The small molecule below binds the protein below.
Small molecule (SMILES): CC(=O)N[C@@H]1[C@@H](O)[C@H](O)[C@@H](CO)O[C@H]1O

Binding-site contacts:
Ligand atom C7 contacts residue ASN38 of chain 1.E at 4.1 Å.
Ligand atom C5 contacts residue ASN38 of chain 1.E at 3.7 Å.
Ligand atom O7 contacts residue ALA39 of chain 1.E at 4.1 Å.
Ligand atom C6 contacts residue THR24 of chain 1.E at 2.5 Å.
Ligand atom C6 contacts residue ALA39 of chain 1.E at 4.3 Å (hydrophobic).
Ligand atom O3 contacts residue ALA39 of chain 1.E at 4.0 Å.
Ligand atom C1 contacts residue ALA39 of chain 1.E at 3.2 Å (hydrophobic).
Ligand atom C4 contacts residue ALA39 of chain 1.E at 3.6 Å (hydrophobic).
Ligand atom C3 contacts residue ASN38 of chain 1.E at 3.8 Å.
Ligand atom O6 contacts residue ALA39 of chain 1.E at 3.2 Å (h-bond).
Ligand atom C7 contacts residue ALA39 of chain 1.E at 4.4 Å (hydrophobic).
Ligand atom C4 contacts residue THR24 of chain 1.E at 4.5 Å.
Ligand atom N2 contacts residue ALA39 of chain 1.E at 4.0 Å.
Ligand atom O5 contacts residue ALA39 of chain 1.E at 3.2 Å (h-bond).
Ligand atom O7 contacts residue ASN38 of chain 1.E at 4.3 Å.
Ligand atom O6 contacts residue THR24 of chain 1.E at 2.8 Å.
Ligand atom C2 contacts residue ALA39 of chain 1.E at 2.9 Å (hydrophobic).
Ligand atom O5 contacts residue ASN38 of chain 1.E at 2.4 Å (h-bond).
Ligand atom O5 contacts residue THR24 of chain 1.E at 3.0 Å (h-bond).
Ligand atom O6 contacts residue ASN38 of chain 1.E at 4.2 Å.
Ligand atom O5 contacts residue THR37 of chain 1.E at 4.3 Å.
Ligand atom C5 contacts residue THR24 of chain 1.E at 3.2 Å.
Ligand atom C4 contacts residue ASN38 of chain 1.E at 4.0 Å.
Ligand atom N2 contacts residue ASN38 of chain 1.E at 3.1 Å (h-bond).
Ligand atom C1 contacts residue ASN38 of chain 1.E at 1.5 Å.
Ligand atom C1 contacts residue THR24 of chain 1.E at 4.4 Å.
Ligand atom C5 contacts residue ALA39 of chain 1.E at 4.1 Å (hydrophobic).
Ligand atom C2 contacts residue ASN38 of chain 1.E at 2.5 Å.
Ligand atom C3 contacts residue ALA39 of chain 1.E at 3.8 Å (hydrophobic).

Sequence of chain 1.E:
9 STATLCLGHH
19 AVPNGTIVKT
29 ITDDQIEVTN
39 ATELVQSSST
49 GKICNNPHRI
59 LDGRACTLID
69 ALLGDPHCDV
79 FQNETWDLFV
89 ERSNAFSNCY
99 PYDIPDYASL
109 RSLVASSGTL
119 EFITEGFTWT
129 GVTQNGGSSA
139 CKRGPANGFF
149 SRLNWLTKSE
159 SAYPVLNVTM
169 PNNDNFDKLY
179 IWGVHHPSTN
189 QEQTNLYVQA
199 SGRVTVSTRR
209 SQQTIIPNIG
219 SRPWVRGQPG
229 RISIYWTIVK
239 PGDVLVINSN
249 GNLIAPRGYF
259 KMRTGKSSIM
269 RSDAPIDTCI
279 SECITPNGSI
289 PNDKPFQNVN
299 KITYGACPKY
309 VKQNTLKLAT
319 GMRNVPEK